Binding-site contacts:
Ligand atom O5 contacts residue TYR218 of chain 1.B at 4.5 Å.
Ligand atom C1 contacts residue ASN143 of chain 1.B at 1.4 Å.
Ligand atom O7 contacts residue TRP141 of chain 1.B at 3.7 Å.
Ligand atom C7 contacts residue ILE220 of chain 1.B at 4.2 Å (hydrophobic).
Ligand atom O4 contacts residue PHE486 of chain 1.B at 3.7 Å.
Ligand atom O7 contacts residue TYR218 of chain 1.B at 4.4 Å.
Ligand atom C8 contacts residue LYS198 of chain 1.B at 4.3 Å.
Ligand atom O6 contacts residue TYR218 of chain 1.B at 3.7 Å.
Ligand atom C2 contacts residue ASN143 of chain 1.B at 2.4 Å.
Ligand atom C3 contacts residue ASN143 of chain 1.B at 3.8 Å.
Ligand atom C4 contacts residue PHE486 of chain 1.B at 4.4 Å (hydrophobic).
Ligand atom C7 contacts residue TYR218 of chain 1.B at 4.0 Å (hydrophobic).
Ligand atom C3 contacts residue PHE486 of chain 1.B at 3.9 Å (hydrophobic).
Ligand atom C8 contacts residue PRO482 of chain 1.B at 3.3 Å (hydrophobic).
Ligand atom O3 contacts residue PHE486 of chain 1.B at 3.8 Å.
Ligand atom C8 contacts residue TYR218 of chain 1.B at 3.0 Å (hydrophobic).
Ligand atom N2 contacts residue LYS198 of chain 1.B at 4.0 Å.
Ligand atom C8 contacts residue TRP141 of chain 1.B at 4.0 Å (hydrophobic).
Ligand atom N2 contacts residue PHE486 of chain 1.B at 4.3 Å.
Ligand atom C8 contacts residue ILE220 of chain 1.B at 3.5 Å (hydrophobic).
Ligand atom C8 contacts residue PRO485 of chain 1.B at 4.4 Å (hydrophobic).
Ligand atom C7 contacts residue TRP141 of chain 1.B at 4.2 Å (hydrophobic).
Ligand atom C6 contacts residue TYR218 of chain 1.B at 4.0 Å (hydrophobic).
Ligand atom C5 contacts residue TYR218 of chain 1.B at 3.9 Å (hydrophobic).
Ligand atom O5 contacts residue ASN143 of chain 1.B at 2.3 Å (h-bond).
Ligand atom C4 contacts residue ASN143 of chain 1.B at 4.2 Å.
Ligand atom O7 contacts residue ASN143 of chain 1.B at 3.5 Å (h-bond).
Ligand atom C5 contacts residue ASN143 of chain 1.B at 3.6 Å.
Ligand atom N2 contacts residue ILE220 of chain 1.B at 4.0 Å.
Ligand atom O6 contacts residue GLU487 of chain 1.B at 3.3 Å (salt-bridge).
Ligand atom C7 contacts residue ASN143 of chain 1.B at 3.4 Å.
Ligand atom C8 contacts residue ASN200 of chain 1.B at 3.4 Å.
Ligand atom N2 contacts residue ASN143 of chain 1.B at 2.9 Å (h-bond).

A small-molecule ligand and the protein it binds are described below.
Small molecule (SMILES): CC(=O)N[C@H]1[C@H](O[C@H]2[C@H](O)[C@@H](NC(C)=O)CO[C@@H]2CO)O[C@H](CO)[C@@H](O[C@@H]2O[C@H](CO)[C@@H](O)[C@H](O)[C@@H]2O)[C@@H]1O

Sequence of chain 1.B:
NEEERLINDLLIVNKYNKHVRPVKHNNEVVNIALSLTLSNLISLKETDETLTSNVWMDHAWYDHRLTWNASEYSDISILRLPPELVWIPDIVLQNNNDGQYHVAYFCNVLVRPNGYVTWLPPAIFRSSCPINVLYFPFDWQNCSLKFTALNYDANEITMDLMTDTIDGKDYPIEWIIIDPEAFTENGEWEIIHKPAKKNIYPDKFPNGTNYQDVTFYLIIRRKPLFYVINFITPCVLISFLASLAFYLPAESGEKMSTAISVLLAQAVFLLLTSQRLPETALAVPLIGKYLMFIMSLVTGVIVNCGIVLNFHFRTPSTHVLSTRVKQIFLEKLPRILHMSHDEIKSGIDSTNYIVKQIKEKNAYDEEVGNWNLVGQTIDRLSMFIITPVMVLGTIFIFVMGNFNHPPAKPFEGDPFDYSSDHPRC